A protein and the small-molecule ligand that binds it are described below.
Small molecule (SMILES): Nc1ncnc2c1ncn2[C@@H]1O[C@H](CO[P](=O)(O)O[P](=O)(O)NP(=O)(O)O)[C@@H](O)[C@H]1O

Sequence of chain 1.B:
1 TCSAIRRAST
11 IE

Binding-site contacts:
Ligand atom O1B contacts residue MG1 of chain 1.D at 2.4 Å.
Ligand atom C6 contacts residue LEU161 of chain 1.A at 3.5 Å (hydrophobic).
Ligand atom O2' contacts residue GLU115 of chain 1.A at 2.3 Å (salt-bridge).
Ligand atom N3B contacts residue ASP172 of chain 1.A at 3.1 Å (salt-bridge).
Ligand atom N3 contacts residue PHE315 of chain 1.A at 3.4 Å.
Ligand atom O2B contacts residue GLY40 of chain 1.A at 3.6 Å.
Ligand atom O1G contacts residue LYS156 of chain 1.A at 2.9 Å (salt-bridge).
Ligand atom O1G contacts residue ASP172 of chain 1.A at 3.1 Å (salt-bridge).
Ligand atom N6 contacts residue GLU109 of chain 1.A at 3.0 Å (salt-bridge).
Ligand atom N1 contacts residue LEU161 of chain 1.A at 3.5 Å.
Ligand atom N7 contacts residue MET108 of chain 1.A at 3.3 Å.
Ligand atom O5' contacts residue VAL45 of chain 1.A at 3.5 Å.
Ligand atom O2A contacts residue MG1 of chain 1.E at 2.5 Å.
Ligand atom PA contacts residue ASP172 of chain 1.A at 3.4 Å.
Ligand atom O3' contacts residue GLU115 of chain 1.A at 2.6 Å (salt-bridge).
Ligand atom O2G contacts residue MG1 of chain 1.D at 2.1 Å.
Ligand atom C6 contacts residue ALA58 of chain 1.A at 3.6 Å (hydrophobic).
Ligand atom O3' contacts residue ARG6 of chain 1.B at 3.1 Å (salt-bridge).
Ligand atom N6 contacts residue ALA58 of chain 1.A at 3.6 Å.
Ligand atom N3B contacts residue MG1 of chain 1.E at 2.8 Å.
Ligand atom C2' contacts residue GLU115 of chain 1.A at 3.3 Å.
Ligand atom PG contacts residue MG1 of chain 1.E at 3.1 Å.
Ligand atom O2A contacts residue ASP172 of chain 1.A at 2.4 Å (salt-bridge).
Ligand atom O2A contacts residue ASN159 of chain 1.A at 3.4 Å (h-bond).
Ligand atom N7 contacts residue THR171 of chain 1.A at 3.5 Å (h-bond).
Ligand atom O1G contacts residue MG1 of chain 1.E at 2.3 Å.
Ligand atom PG contacts residue MG1 of chain 1.D at 3.5 Å.
Ligand atom O3G contacts residue SER9 of chain 1.B at 3.4 Å (h-bond).
Ligand atom O1B contacts residue ASP172 of chain 1.A at 3.0 Å (salt-bridge).
Ligand atom N1 contacts residue VAL111 of chain 1.A at 3.4 Å (h-bond).
Ligand atom PB contacts residue ASP172 of chain 1.A at 3.5 Å.
Ligand atom O1A contacts residue LYS60 of chain 1.A at 3.1 Å (salt-bridge).
Ligand atom O1A contacts residue ASP172 of chain 1.A at 3.2 Å.
Ligand atom C3' contacts residue GLU115 of chain 1.A at 3.5 Å.
Ligand atom C2 contacts residue PHE315 of chain 1.A at 3.6 Å (hydrophobic).
Ligand atom O3' contacts residue GLU158 of chain 1.A at 2.9 Å (salt-bridge).
Ligand atom O2G contacts residue SER9 of chain 1.B at 3.2 Å (h-bond).
Ligand atom O4' contacts residue VAL45 of chain 1.A at 3.4 Å.
Ligand atom PG contacts residue ASP172 of chain 1.A at 3.2 Å.
Ligand atom O2G contacts residue ASP172 of chain 1.A at 3.0 Å (salt-bridge).

Sequence of chain 1.A:
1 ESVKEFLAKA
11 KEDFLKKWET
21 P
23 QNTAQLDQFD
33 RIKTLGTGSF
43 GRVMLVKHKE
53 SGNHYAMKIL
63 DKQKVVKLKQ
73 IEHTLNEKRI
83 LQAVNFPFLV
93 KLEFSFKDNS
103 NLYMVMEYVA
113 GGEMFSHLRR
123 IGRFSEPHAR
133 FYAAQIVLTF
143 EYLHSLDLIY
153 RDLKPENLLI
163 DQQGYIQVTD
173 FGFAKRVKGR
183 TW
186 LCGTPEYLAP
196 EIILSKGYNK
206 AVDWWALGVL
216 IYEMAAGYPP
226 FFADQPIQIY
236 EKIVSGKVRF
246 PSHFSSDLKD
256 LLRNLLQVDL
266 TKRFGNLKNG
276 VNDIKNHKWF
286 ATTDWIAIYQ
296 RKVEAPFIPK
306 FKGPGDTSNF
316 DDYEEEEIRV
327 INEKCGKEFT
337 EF